Binding-site contacts:
Ligand atom O1P contacts residue ARG61 of chain 2.A at 2.8 Å (salt-bridge).
Ligand atom P contacts residue ARG134 of chain 2.A at 3.7 Å.
Ligand atom O contacts residue ASN231 of chain 2.A at 3.0 Å (h-bond).
Ligand atom O2P contacts residue ARG134 of chain 2.A at 2.9 Å (salt-bridge).
Ligand atom O contacts residue VAL183 of chain 2.A at 3.6 Å.
Ligand atom C contacts residue ASN180 of chain 2.A at 3.6 Å.
Ligand atom P contacts residue ARG61 of chain 2.A at 3.7 Å.
Ligand atom N contacts residue LEU179 of chain 2.A at 3.6 Å.
Ligand atom CA contacts residue LEU179 of chain 2.A at 3.7 Å (hydrophobic).
Ligand atom OE1 contacts residue LYS54 of chain 2.A at 3.6 Å (salt-bridge).
Ligand atom P contacts residue TYR135 of chain 2.A at 3.8 Å.
Ligand atom CB contacts residue ARG134 of chain 2.A at 3.9 Å.
Ligand atom N contacts residue ASN180 of chain 2.A at 2.8 Å (h-bond).
Ligand atom NE2 contacts residue LYS54 of chain 2.A at 3.5 Å (salt-bridge).
Ligand atom CD1 contacts residue GLU187 of chain 2.A at 3.2 Å.
Ligand atom CA contacts residue ASN231 of chain 2.A at 3.8 Å.
Ligand atom CB contacts residue VAL183 of chain 2.A at 3.7 Å (hydrophobic).
Ligand atom O2P contacts residue LYS54 of chain 2.A at 3.4 Å.
Ligand atom O3P contacts residue LYS54 of chain 2.A at 2.6 Å (salt-bridge).
Ligand atom N contacts residue VAL183 of chain 2.A at 3.9 Å.
Ligand atom CB contacts residue ASN231 of chain 2.A at 4.0 Å.
Ligand atom O contacts residue LYS54 of chain 2.A at 3.8 Å.
Ligand atom O2P contacts residue TYR135 of chain 2.A at 2.5 Å (h-bond).
Ligand atom O3P contacts residue ARG61 of chain 2.A at 2.9 Å (salt-bridge).
Ligand atom CD2 contacts residue LEU234 of chain 2.A at 3.6 Å (hydrophobic).
Ligand atom CA contacts residue ASN180 of chain 2.A at 3.5 Å.
Ligand atom C contacts residue VAL183 of chain 2.A at 3.7 Å (hydrophobic).
Ligand atom O3P contacts residue TYR135 of chain 2.A at 4.0 Å.
Ligand atom CB contacts residue ASN180 of chain 2.A at 3.4 Å.
Ligand atom C contacts residue ASN231 of chain 2.A at 3.8 Å.
Ligand atom CB contacts residue ASN180 of chain 2.A at 3.6 Å.
Ligand atom O contacts residue LEU179 of chain 2.A at 3.9 Å.
Ligand atom CD1 contacts residue LEU227 of chain 2.A at 3.7 Å (hydrophobic).
Ligand atom P contacts residue LYS54 of chain 2.A at 3.8 Å.
Ligand atom O1P contacts residue ARG134 of chain 2.A at 2.7 Å (salt-bridge).
Ligand atom O1P contacts residue TYR135 of chain 2.A at 3.9 Å.
Ligand atom CB contacts residue LEU179 of chain 2.A at 3.9 Å (hydrophobic).
Ligand atom CD contacts residue LYS54 of chain 2.A at 3.6 Å.
Ligand atom CA contacts residue ASN180 of chain 2.A at 3.8 Å.
Ligand atom CD2 contacts residue ASN231 of chain 2.A at 3.4 Å.

This small molecule binds to this protein.
Small molecule (SMILES): CC(C)C[C@H](NC(=O)[C@H](COP(=O)(O)O)NC(=O)[C@H](CC(C)C)NC(=O)[C@@H](N)CCCCN)C(=O)N[C@H](C=O)CCC(N)=O

Sequence of chain 2.A:
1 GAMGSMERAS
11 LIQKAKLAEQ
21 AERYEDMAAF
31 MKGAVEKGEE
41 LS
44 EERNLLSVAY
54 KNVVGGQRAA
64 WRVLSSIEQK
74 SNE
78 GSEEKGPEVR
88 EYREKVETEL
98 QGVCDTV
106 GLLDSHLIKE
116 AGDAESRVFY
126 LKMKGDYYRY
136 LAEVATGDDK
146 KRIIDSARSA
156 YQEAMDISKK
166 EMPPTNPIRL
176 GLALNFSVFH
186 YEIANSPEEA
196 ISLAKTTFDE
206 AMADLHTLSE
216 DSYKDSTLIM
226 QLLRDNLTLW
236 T